Sequence of chain 2.D:
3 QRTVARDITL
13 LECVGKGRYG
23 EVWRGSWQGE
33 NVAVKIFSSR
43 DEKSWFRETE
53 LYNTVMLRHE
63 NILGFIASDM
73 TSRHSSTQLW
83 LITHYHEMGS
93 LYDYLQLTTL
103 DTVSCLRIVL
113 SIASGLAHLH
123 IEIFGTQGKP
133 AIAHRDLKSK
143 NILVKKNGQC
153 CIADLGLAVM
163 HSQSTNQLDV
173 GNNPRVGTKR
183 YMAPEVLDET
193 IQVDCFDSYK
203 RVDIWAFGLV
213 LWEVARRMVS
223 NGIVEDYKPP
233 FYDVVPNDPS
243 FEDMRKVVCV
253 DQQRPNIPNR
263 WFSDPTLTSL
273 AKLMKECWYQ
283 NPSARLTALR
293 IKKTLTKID

Binding-site contacts:
Ligand atom CAH contacts residue GLU89 of chain 2.D at 3.5 Å.
Ligand atom CAA contacts residue ASN143 of chain 2.D at 3.5 Å.
Ligand atom CAL contacts residue ALA35 of chain 2.D at 3.4 Å (hydrophobic).
Ligand atom NAT contacts residue HIS86 of chain 2.D at 3.8 Å.
Ligand atom NBE contacts residue LEU145 of chain 2.D at 3.7 Å.
Ligand atom CAM contacts residue TYR87 of chain 2.D at 3.8 Å (hydrophobic).
Ligand atom NAT contacts residue ALA35 of chain 2.D at 3.8 Å.
Ligand atom CAF contacts residue TYR87 of chain 2.D at 3.4 Å (hydrophobic).
Ligand atom CAD contacts residue LEU65 of chain 2.D at 3.6 Å (hydrophobic).
Ligand atom CAF contacts residue HIS88 of chain 2.D at 3.5 Å.
Ligand atom CAW contacts residue VAL16 of chain 2.D at 3.7 Å (hydrophobic).
Ligand atom CAP contacts residue GLU89 of chain 2.D at 3.4 Å.
Ligand atom CAV contacts residue VAL16 of chain 2.D at 3.8 Å (hydrophobic).
Ligand atom CAN contacts residue GLU89 of chain 2.D at 3.8 Å.
Ligand atom CAH contacts residue TYR87 of chain 2.D at 3.7 Å (hydrophobic).
Ligand atom NAR contacts residue LYS37 of chain 2.D at 3.8 Å.
Ligand atom CAI contacts residue ALA155 of chain 2.D at 3.9 Å (hydrophobic).
Ligand atom CAK contacts residue VAL16 of chain 2.D at 3.6 Å (hydrophobic).
Ligand atom NAT contacts residue HIS88 of chain 2.D at 3.3 Å (h-bond).
Ligand atom CAC contacts residue THR85 of chain 2.D at 3.9 Å.
Ligand atom CAG contacts residue ASP95 of chain 2.D at 3.5 Å.
Ligand atom CAV contacts residue GLY91 of chain 2.D at 3.6 Å.
Ligand atom CBC contacts residue LEU145 of chain 2.D at 3.8 Å (hydrophobic).
Ligand atom NAT contacts residue TYR87 of chain 2.D at 3.9 Å.
Ligand atom CAG contacts residue GLY91 of chain 2.D at 3.8 Å.
Ligand atom CAZ contacts residue ALA35 of chain 2.D at 3.8 Å (hydrophobic).
Ligand atom CAM contacts residue HIS88 of chain 2.D at 3.3 Å.
Ligand atom CAL contacts residue THR85 of chain 2.D at 3.9 Å.
Ligand atom CAX contacts residue GLY91 of chain 2.D at 3.9 Å.
Ligand atom NAS contacts residue VAL24 of chain 2.D at 3.7 Å.
Ligand atom CAD contacts residue THR85 of chain 2.D at 3.3 Å.
Ligand atom CAJ contacts residue LEU145 of chain 2.D at 3.6 Å (hydrophobic).
Ligand atom CAE contacts residue GLY91 of chain 2.D at 3.6 Å.
Ligand atom CAH contacts residue GLY91 of chain 2.D at 3.8 Å.
Ligand atom CAC contacts residue LEU65 of chain 2.D at 3.7 Å (hydrophobic).
Ligand atom CAB contacts residue LYS142 of chain 2.D at 3.5 Å.
Ligand atom CAE contacts residue ASP95 of chain 2.D at 3.7 Å.
Ligand atom CAF contacts residue GLY91 of chain 2.D at 3.6 Å.
Ligand atom CAD contacts residue ALA35 of chain 2.D at 3.8 Å (hydrophobic).
Ligand atom CAL contacts residue HIS86 of chain 2.D at 3.5 Å.

This protein binds this small molecule.
Small molecule (SMILES): c1ccc2c(-c3cnn4cc(-c5ccc(N6CCNCC6)cc5)cnc34)ccnc2c1